A protein and the small-molecule ligand that binds it are described below.
Small molecule (SMILES): N=C1N[C@H]2[C@H](CS[C@H]2CCCCC(=O)O)N1

Sequence of chain 2.B:
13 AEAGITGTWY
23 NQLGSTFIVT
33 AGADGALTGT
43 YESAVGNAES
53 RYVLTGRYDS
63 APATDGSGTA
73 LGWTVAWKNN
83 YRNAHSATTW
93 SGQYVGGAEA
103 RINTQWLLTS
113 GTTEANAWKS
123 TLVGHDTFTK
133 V

Sequence of chain 1.A:
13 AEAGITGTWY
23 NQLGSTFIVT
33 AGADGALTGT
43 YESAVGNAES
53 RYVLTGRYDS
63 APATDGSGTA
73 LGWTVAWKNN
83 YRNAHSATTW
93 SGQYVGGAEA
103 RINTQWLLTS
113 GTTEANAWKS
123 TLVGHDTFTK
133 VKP

Binding-site contacts:
Ligand atom C8 contacts residue TRP79 of chain 1.A at 3.8 Å (hydrophobic).
Ligand atom C9 contacts residue GLY48 of chain 1.A at 3.9 Å.
Ligand atom C9 contacts residue ALA50 of chain 1.A at 3.4 Å (hydrophobic).
Ligand atom C6 contacts residue TRP92 of chain 1.A at 3.9 Å (hydrophobic).
Ligand atom N1 contacts residue ASN23 of chain 1.A at 3.9 Å.
Ligand atom C11 contacts residue ASN49 of chain 1.A at 3.7 Å.
Ligand atom S1 contacts residue THR90 of chain 1.A at 3.2 Å (h-bond).
Ligand atom C7 contacts residue VAL47 of chain 1.A at 3.5 Å (hydrophobic).
Ligand atom C8 contacts residue VAL47 of chain 1.A at 3.9 Å (hydrophobic).
Ligand atom O12 contacts residue TRP79 of chain 1.A at 3.8 Å.
Ligand atom C10 contacts residue ALA50 of chain 1.A at 3.7 Å (hydrophobic).
Ligand atom N2 contacts residue SER45 of chain 1.A at 2.9 Å (h-bond).
Ligand atom C9 contacts residue TRP79 of chain 1.A at 3.7 Å (hydrophobic).
Ligand atom C3 contacts residue SER27 of chain 1.A at 3.7 Å.
Ligand atom S1 contacts residue TRP79 of chain 1.A at 3.5 Å.
Ligand atom C9 contacts residue VAL47 of chain 1.A at 3.4 Å (hydrophobic).
Ligand atom O12 contacts residue ALA86 of chain 1.A at 3.6 Å.
Ligand atom N1 contacts residue TYR43 of chain 1.A at 3.9 Å.
Ligand atom O11 contacts residue GLY48 of chain 1.A at 3.2 Å.
Ligand atom N1 contacts residue ASP128 of chain 1.A at 3.0 Å (salt-bridge).
Ligand atom C3 contacts residue LEU25 of chain 1.A at 3.7 Å (hydrophobic).
Ligand atom C3 contacts residue ASN23 of chain 1.A at 3.9 Å.
Ligand atom N3 contacts residue SER45 of chain 1.A at 3.8 Å.
Ligand atom N1 contacts residue LEU25 of chain 1.A at 3.6 Å.
Ligand atom C3 contacts residue TYR43 of chain 1.A at 3.5 Å (hydrophobic).
Ligand atom C7 contacts residue SER45 of chain 1.A at 3.3 Å.
Ligand atom C2 contacts residue TRP120 of chain 2.B at 3.8 Å (hydrophobic).
Ligand atom C4 contacts residue VAL47 of chain 1.A at 3.4 Å (hydrophobic).
Ligand atom N3 contacts residue SER27 of chain 1.A at 2.8 Å (h-bond).
Ligand atom N2 contacts residue VAL47 of chain 1.A at 3.5 Å.
Ligand atom O12 contacts residue SER88 of chain 1.A at 2.9 Å (h-bond).
Ligand atom C5 contacts residue ASP128 of chain 1.A at 3.9 Å.
Ligand atom C5 contacts residue LEU25 of chain 1.A at 3.9 Å (hydrophobic).
Ligand atom O11 contacts residue ASN49 of chain 1.A at 2.9 Å (h-bond).
Ligand atom N3 contacts residue ASN23 of chain 1.A at 3.2 Å (h-bond).
Ligand atom C10 contacts residue TRP79 of chain 1.A at 3.3 Å (hydrophobic).
Ligand atom C6 contacts residue TRP108 of chain 1.A at 3.6 Å (hydrophobic).
Ligand atom N3 contacts residue TYR43 of chain 1.A at 2.6 Å (h-bond).
Ligand atom C3 contacts residue SER45 of chain 1.A at 3.7 Å.
Ligand atom C7 contacts residue TRP79 of chain 1.A at 3.9 Å (hydrophobic).